Sequence of chain 1.G:
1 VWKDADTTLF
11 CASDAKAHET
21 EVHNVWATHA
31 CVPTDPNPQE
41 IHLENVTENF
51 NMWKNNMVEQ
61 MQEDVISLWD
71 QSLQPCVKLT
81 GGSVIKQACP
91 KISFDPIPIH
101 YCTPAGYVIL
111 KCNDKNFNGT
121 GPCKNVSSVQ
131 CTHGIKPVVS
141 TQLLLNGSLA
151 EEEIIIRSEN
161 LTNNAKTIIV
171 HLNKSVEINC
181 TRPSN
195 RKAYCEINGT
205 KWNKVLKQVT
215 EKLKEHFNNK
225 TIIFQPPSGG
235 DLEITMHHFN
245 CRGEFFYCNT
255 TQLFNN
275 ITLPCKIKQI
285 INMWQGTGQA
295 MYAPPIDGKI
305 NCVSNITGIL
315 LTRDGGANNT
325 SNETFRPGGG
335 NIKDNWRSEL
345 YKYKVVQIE

Binding-site contacts:
Ligand atom C7 contacts residue VAL138 of chain 1.G at 4.5 Å (hydrophobic).
Ligand atom O7 contacts residue PRO96 of chain 1.G at 3.4 Å.
Ligand atom O5 contacts residue ASN146 of chain 1.G at 2.4 Å (h-bond).
Ligand atom N2 contacts residue SER308 of chain 1.G at 3.4 Å.
Ligand atom O5 contacts residue VAL307 of chain 1.G at 4.1 Å.
Ligand atom C4 contacts residue ASP95 of chain 1.G at 4.3 Å.
Ligand atom C7 contacts residue ASN146 of chain 1.G at 3.8 Å.
Ligand atom O6 contacts residue VAL307 of chain 1.G at 4.3 Å.
Ligand atom C2 contacts residue SER308 of chain 1.G at 3.9 Å.
Ligand atom C4 contacts residue ASN146 of chain 1.G at 4.2 Å.
Ligand atom C4 contacts residue VAL307 of chain 1.G at 3.5 Å (hydrophobic).
Ligand atom C2 contacts residue VAL307 of chain 1.G at 4.3 Å (hydrophobic).
Ligand atom C1 contacts residue SER308 of chain 1.G at 3.7 Å.
Ligand atom O3 contacts residue ASP95 of chain 1.G at 4.5 Å.
Ligand atom C1 contacts residue ASN146 of chain 1.G at 1.4 Å.
Ligand atom N2 contacts residue ASN146 of chain 1.G at 2.9 Å (h-bond).
Ligand atom O7 contacts residue ASN244 of chain 1.G at 4.2 Å.
Ligand atom C7 contacts residue SER308 of chain 1.G at 4.4 Å.
Ligand atom O4 contacts residue VAL307 of chain 1.G at 3.2 Å (h-bond).
Ligand atom O3 contacts residue VAL307 of chain 1.G at 4.4 Å.
Ligand atom C7 contacts residue PRO96 of chain 1.G at 4.4 Å (hydrophobic).
Ligand atom C5 contacts residue VAL307 of chain 1.G at 3.2 Å (hydrophobic).
Ligand atom C6 contacts residue VAL307 of chain 1.G at 4.2 Å (hydrophobic).
Ligand atom O5 contacts residue LYS136 of chain 1.G at 4.0 Å.
Ligand atom C8 contacts residue PHE243 of chain 1.G at 4.4 Å (hydrophobic).
Ligand atom C1 contacts residue LYS136 of chain 1.G at 4.3 Å.
Ligand atom C3 contacts residue SER308 of chain 1.G at 4.2 Å.
Ligand atom C1 contacts residue VAL307 of chain 1.G at 4.1 Å (hydrophobic).
Ligand atom C2 contacts residue ASN146 of chain 1.G at 2.5 Å.
Ligand atom C3 contacts residue ASN146 of chain 1.G at 3.8 Å.
Ligand atom C8 contacts residue LEU145 of chain 1.G at 3.8 Å (hydrophobic).
Ligand atom C8 contacts residue ASN244 of chain 1.G at 4.0 Å.
Ligand atom C5 contacts residue ASN146 of chain 1.G at 3.7 Å.
Ligand atom O3 contacts residue CYS245 of chain 1.G at 3.8 Å.
Ligand atom O3 contacts residue CYS306 of chain 1.G at 4.5 Å.
Ligand atom C3 contacts residue VAL307 of chain 1.G at 3.4 Å (hydrophobic).
Ligand atom O7 contacts residue ASN146 of chain 1.G at 4.2 Å.
Ligand atom C8 contacts residue VAL138 of chain 1.G at 3.9 Å (hydrophobic).

A small-molecule ligand and the protein it binds are described below.
Small molecule (SMILES): CC(=O)N[C@@H]1[C@@H](O)[C@H](O)[C@@H](CO)O[C@H]1O